A protein and the small-molecule ligand that binds it are described below.
Small molecule (SMILES): CC(=O)N[C@H]1[C@H](O[C@H]2[C@H](O)[C@@H](NC(C)=O)CO[C@@H]2CO)O[C@H](CO)[C@@H](O)[C@@H]1O

Binding-site contacts:
Ligand atom C5 contacts residue THR135 of chain 1.B at 3.8 Å.
Ligand atom C3 contacts residue ASN17 of chain 1.B at 3.8 Å.
Ligand atom C8 contacts residue VAL16 of chain 1.B at 3.2 Å (hydrophobic).
Ligand atom C2 contacts residue THR135 of chain 1.B at 3.1 Å.
Ligand atom O5 contacts residue ASN17 of chain 1.B at 2.4 Å (h-bond).
Ligand atom O7 contacts residue ASN17 of chain 1.B at 3.3 Å (h-bond).
Ligand atom N2 contacts residue THR135 of chain 1.B at 2.5 Å (h-bond).
Ligand atom C1 contacts residue ASN17 of chain 1.B at 1.4 Å.
Ligand atom C4 contacts residue ASN17 of chain 1.B at 4.2 Å.
Ligand atom C3 contacts residue THR135 of chain 1.B at 3.4 Å.
Ligand atom C4 contacts residue THR135 of chain 1.B at 4.0 Å.
Ligand atom C1 contacts residue THR135 of chain 1.B at 3.1 Å.
Ligand atom C7 contacts residue THR135 of chain 1.B at 3.5 Å.
Ligand atom C2 contacts residue ASN17 of chain 1.B at 2.5 Å.
Ligand atom C8 contacts residue THR135 of chain 1.B at 3.7 Å.
Ligand atom C8 contacts residue ASN17 of chain 1.B at 3.4 Å.
Ligand atom C7 contacts residue ASN17 of chain 1.B at 3.2 Å.
Ligand atom C5 contacts residue ASN17 of chain 1.B at 3.7 Å.
Ligand atom O5 contacts residue THR135 of chain 1.B at 4.2 Å.
Ligand atom C8 contacts residue CYS15 of chain 1.B at 3.3 Å (hydrophobic).
Ligand atom C7 contacts residue VAL16 of chain 1.B at 4.3 Å (hydrophobic).
Ligand atom O4 contacts residue THR135 of chain 1.B at 4.1 Å.
Ligand atom N2 contacts residue ASN17 of chain 1.B at 2.9 Å (h-bond).
Ligand atom O7 contacts residue VAL16 of chain 1.B at 4.2 Å.
Ligand atom O3 contacts residue THR135 of chain 1.B at 4.2 Å.

Sequence of chain 1.B:
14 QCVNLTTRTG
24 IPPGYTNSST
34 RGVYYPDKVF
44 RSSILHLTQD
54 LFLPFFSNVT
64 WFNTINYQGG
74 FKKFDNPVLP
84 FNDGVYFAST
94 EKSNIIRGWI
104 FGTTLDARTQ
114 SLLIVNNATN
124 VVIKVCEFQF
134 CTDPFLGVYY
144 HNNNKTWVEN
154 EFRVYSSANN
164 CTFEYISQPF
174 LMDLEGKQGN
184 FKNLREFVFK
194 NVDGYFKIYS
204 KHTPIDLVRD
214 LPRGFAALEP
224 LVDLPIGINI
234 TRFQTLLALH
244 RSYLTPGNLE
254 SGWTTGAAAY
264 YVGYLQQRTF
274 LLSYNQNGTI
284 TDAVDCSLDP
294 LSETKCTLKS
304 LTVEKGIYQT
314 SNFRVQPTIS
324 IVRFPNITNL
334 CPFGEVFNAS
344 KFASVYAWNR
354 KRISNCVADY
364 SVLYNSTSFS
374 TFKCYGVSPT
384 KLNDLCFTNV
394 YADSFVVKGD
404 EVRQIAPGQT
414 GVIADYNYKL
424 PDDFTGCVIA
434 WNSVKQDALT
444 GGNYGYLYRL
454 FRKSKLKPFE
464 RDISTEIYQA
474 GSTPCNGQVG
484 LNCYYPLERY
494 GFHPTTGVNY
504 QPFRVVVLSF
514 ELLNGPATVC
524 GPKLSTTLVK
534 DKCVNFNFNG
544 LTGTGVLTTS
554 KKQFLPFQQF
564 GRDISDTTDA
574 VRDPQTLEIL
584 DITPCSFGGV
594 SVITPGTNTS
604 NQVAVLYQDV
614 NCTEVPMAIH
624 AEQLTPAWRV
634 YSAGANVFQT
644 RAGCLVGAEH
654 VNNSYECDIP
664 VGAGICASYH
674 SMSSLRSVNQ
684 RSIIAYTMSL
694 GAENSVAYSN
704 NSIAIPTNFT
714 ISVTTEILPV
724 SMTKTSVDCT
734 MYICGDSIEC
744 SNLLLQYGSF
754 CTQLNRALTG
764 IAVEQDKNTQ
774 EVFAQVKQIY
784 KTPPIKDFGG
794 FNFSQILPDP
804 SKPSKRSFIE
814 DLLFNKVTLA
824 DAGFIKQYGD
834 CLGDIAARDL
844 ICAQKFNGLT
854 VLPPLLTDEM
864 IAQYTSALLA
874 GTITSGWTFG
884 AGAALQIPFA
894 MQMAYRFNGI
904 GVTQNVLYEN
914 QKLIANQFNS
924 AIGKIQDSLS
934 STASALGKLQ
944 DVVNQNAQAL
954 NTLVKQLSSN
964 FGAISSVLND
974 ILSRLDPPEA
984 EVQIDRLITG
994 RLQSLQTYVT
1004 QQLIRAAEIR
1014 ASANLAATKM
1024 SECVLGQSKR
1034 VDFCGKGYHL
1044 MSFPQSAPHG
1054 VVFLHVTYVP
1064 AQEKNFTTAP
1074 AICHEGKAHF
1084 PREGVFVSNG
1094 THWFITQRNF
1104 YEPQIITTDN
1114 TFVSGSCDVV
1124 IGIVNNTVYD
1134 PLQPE